Binding-site contacts:
Ligand atom CG2 contacts residue GLN3 of chain 57.E at 3.4 Å.
Ligand atom CA contacts residue GLN3 of chain 57.E at 4.2 Å.
Ligand atom CB contacts residue GLN3 of chain 57.E at 4.4 Å.
Ligand atom O contacts residue SER6 of chain 57.E at 4.1 Å.
Ligand atom N contacts residue VAL4 of chain 57.E at 3.0 Å (h-bond).
Ligand atom O contacts residue GLN3 of chain 57.E at 3.1 Å (h-bond).
Ligand atom CA contacts residue ALA2 of chain 57.E at 4.0 Å (hydrophobic).
Ligand atom CB contacts residue GLN3 of chain 57.E at 3.4 Å.
Ligand atom C contacts residue VAL4 of chain 57.E at 4.0 Å (hydrophobic).
Ligand atom O contacts residue VAL4 of chain 57.E at 3.8 Å.
Ligand atom O contacts residue ALA2 of chain 57.E at 3.9 Å.
Ligand atom CG2 contacts residue ALA2 of chain 57.E at 4.0 Å (hydrophobic).
Ligand atom CG2 contacts residue SER5 of chain 57.E at 3.7 Å.
Ligand atom CB contacts residue ALA2 of chain 57.E at 3.4 Å (hydrophobic).
Ligand atom C contacts residue ALA2 of chain 57.E at 3.7 Å (hydrophobic).
Ligand atom OG contacts residue GLN3 of chain 57.E at 3.3 Å (h-bond).
Ligand atom CG1 contacts residue GLN3 of chain 57.E at 4.1 Å.
Ligand atom O contacts residue VAL4 of chain 57.E at 2.9 Å (h-bond).
Ligand atom C contacts residue ALA2 of chain 57.E at 4.3 Å (hydrophobic).
Ligand atom CB contacts residue VAL4 of chain 57.E at 4.5 Å (hydrophobic).
Ligand atom CA contacts residue VAL4 of chain 57.E at 3.5 Å (hydrophobic).
Ligand atom OE2 contacts residue VAL4 of chain 57.E at 3.6 Å.
Ligand atom CA contacts residue VAL4 of chain 57.E at 4.0 Å (hydrophobic).
Ligand atom C contacts residue GLN3 of chain 57.E at 3.9 Å.
Ligand atom C contacts residue VAL4 of chain 57.E at 4.2 Å (hydrophobic).
Ligand atom O contacts residue SER5 of chain 57.E at 3.8 Å.
Ligand atom CG2 contacts residue VAL4 of chain 57.E at 3.8 Å (hydrophobic).
Ligand atom CA contacts residue ALA2 of chain 57.E at 3.5 Å (hydrophobic).
Ligand atom C contacts residue VAL4 of chain 57.E at 3.6 Å (hydrophobic).
Ligand atom N contacts residue ALA2 of chain 57.E at 3.0 Å (h-bond).
Ligand atom CD contacts residue VAL4 of chain 57.E at 3.8 Å (hydrophobic).
Ligand atom OE1 contacts residue VAL4 of chain 57.E at 3.5 Å.
Ligand atom OE1 contacts residue ASN25 of chain 57.E at 4.4 Å.
Ligand atom CB contacts residue VAL4 of chain 57.E at 4.3 Å (hydrophobic).
Ligand atom CB contacts residue ALA2 of chain 57.E at 4.3 Å (hydrophobic).

Sequence of chain 57.E:
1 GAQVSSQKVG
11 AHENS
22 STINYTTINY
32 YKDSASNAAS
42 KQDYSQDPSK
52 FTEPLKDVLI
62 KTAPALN

This protein binds this small molecule.
Small molecule (SMILES): CC[C@H](C)[C@H](N)C(=O)N[C@@H](CO)C(=O)N[C@@H](CCC(=O)O)C(=O)N[C@H](C=O)C(C)C